Binding-site contacts:
Ligand atom C06 contacts residue 9FE1 of chain 1.E at 4.0 Å.
Ligand atom O01 contacts residue SER10 of chain 1.A at 2.8 Å (h-bond).
Ligand atom C02 contacts residue PHE11 of chain 1.A at 3.9 Å (hydrophobic).
Ligand atom O01 contacts residue GLY9 of chain 1.A at 3.5 Å.
Ligand atom O01 contacts residue PHE11 of chain 1.A at 4.1 Å.
Ligand atom C04 contacts residue 9FE1 of chain 1.E at 4.2 Å.
Ligand atom N10 contacts residue 9FE1 of chain 1.E at 3.4 Å.
Ligand atom N09 contacts residue 9FE1 of chain 1.E at 3.5 Å.
Ligand atom C02 contacts residue GLY9 of chain 1.A at 3.5 Å.
Ligand atom C12 contacts residue 9FE1 of chain 1.E at 3.5 Å.
Ligand atom N09 contacts residue LYS88 of chain 1.A at 3.9 Å.
Ligand atom BR contacts residue VAL21 of chain 1.A at 3.9 Å.
Ligand atom O03 contacts residue HIS18 of chain 1.A at 3.5 Å (h-bond).
Ligand atom N10 contacts residue GLY89 of chain 1.A at 3.0 Å (h-bond).
Ligand atom C04 contacts residue HIS18 of chain 1.A at 3.8 Å.
Ligand atom C06 contacts residue HIS18 of chain 1.A at 3.8 Å.
Ligand atom BR contacts residue PHE11 of chain 1.A at 4.1 Å.
Ligand atom C04 contacts residue PRO8 of chain 1.A at 4.4 Å (hydrophobic).
Ligand atom C07 contacts residue 9FE1 of chain 1.E at 4.0 Å.
Ligand atom C11 contacts residue GLY89 of chain 1.A at 4.4 Å.
Ligand atom BR contacts residue GLY89 of chain 1.A at 4.2 Å.
Ligand atom C06 contacts residue PRO8 of chain 1.A at 4.1 Å (hydrophobic).
Ligand atom C05 contacts residue PHE11 of chain 1.A at 3.9 Å (hydrophobic).
Ligand atom C02 contacts residue HIS18 of chain 1.A at 4.0 Å.
Ligand atom BR contacts residue HIS18 of chain 1.A at 3.9 Å.
Ligand atom N09 contacts residue GLY89 of chain 1.A at 2.9 Å (h-bond).
Ligand atom C02 contacts residue 9FE1 of chain 1.E at 4.2 Å.
Ligand atom C07 contacts residue HIS18 of chain 1.A at 4.0 Å.
Ligand atom C05 contacts residue GLY9 of chain 1.A at 4.0 Å.
Ligand atom C11 contacts residue 9FE1 of chain 1.E at 3.5 Å.
Ligand atom C04 contacts residue GLY9 of chain 1.A at 4.0 Å.
Ligand atom O03 contacts residue SER10 of chain 1.A at 3.2 Å (h-bond).
Ligand atom C05 contacts residue PRO8 of chain 1.A at 3.8 Å (hydrophobic).
Ligand atom C13 contacts residue 9FE1 of chain 1.E at 3.8 Å.
Ligand atom C05 contacts residue HIS18 of chain 1.A at 3.4 Å.
Ligand atom O03 contacts residue GLY9 of chain 1.A at 3.7 Å.
Ligand atom C07 contacts residue GLY89 of chain 1.A at 3.8 Å.
Ligand atom C02 contacts residue SER10 of chain 1.A at 3.2 Å.
Ligand atom C05 contacts residue 9FE1 of chain 1.E at 4.3 Å.
Ligand atom O03 contacts residue PHE11 of chain 1.A at 2.9 Å (h-bond).

Sequence of chain 1.A:
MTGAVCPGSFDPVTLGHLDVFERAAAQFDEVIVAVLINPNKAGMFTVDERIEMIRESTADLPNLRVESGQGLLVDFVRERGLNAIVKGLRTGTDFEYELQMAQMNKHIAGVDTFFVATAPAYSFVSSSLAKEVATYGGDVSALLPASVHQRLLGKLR

This protein binds this small molecule.
Small molecule (SMILES): O=C(O)c1ccc2[nH]nc(Br)c2c1